Binding-site contacts:
Ligand atom C1 contacts residue THR47 of chain 1.D at 4.0 Å.
Ligand atom O5 contacts residue LYS48 of chain 1.D at 4.4 Å.
Ligand atom O7 contacts residue ASN45 of chain 1.D at 3.5 Å (h-bond).
Ligand atom C3 contacts residue ASN45 of chain 1.D at 3.8 Å.
Ligand atom N2 contacts residue ASN45 of chain 1.D at 2.9 Å (h-bond).
Ligand atom C7 contacts residue ASN45 of chain 1.D at 3.5 Å.
Ligand atom O5 contacts residue ASN45 of chain 1.D at 2.4 Å (h-bond).
Ligand atom C1 contacts residue ASN45 of chain 1.D at 1.4 Å.
Ligand atom C5 contacts residue THR47 of chain 1.D at 3.7 Å.
Ligand atom C5 contacts residue ASN45 of chain 1.D at 3.6 Å.
Ligand atom C2 contacts residue ASN45 of chain 1.D at 2.5 Å.
Ligand atom C6 contacts residue THR47 of chain 1.D at 3.6 Å.
Ligand atom O5 contacts residue THR47 of chain 1.D at 3.7 Å.
Ligand atom C4 contacts residue ASN45 of chain 1.D at 4.2 Å.

A small-molecule ligand and the protein it binds are described below.
Small molecule (SMILES): CC(=O)N[C@@H]1[C@@H](O)[C@H](O)[C@@H](CO)O[C@H]1O

Sequence of chain 1.D:
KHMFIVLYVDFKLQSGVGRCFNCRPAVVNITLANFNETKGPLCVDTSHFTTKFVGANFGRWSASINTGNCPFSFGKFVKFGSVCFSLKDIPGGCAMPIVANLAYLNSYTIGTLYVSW